Binding-site contacts:
Ligand atom N contacts residue LEU27 of chain 1.A at 4.2 Å.
Ligand atom CB contacts residue LEU38 of chain 1.A at 4.1 Å (hydrophobic).
Ligand atom CH contacts residue VAL33 of chain 1.A at 4.0 Å (hydrophobic).
Ligand atom N contacts residue VAL92 of chain 1.A at 3.8 Å.
Ligand atom CG contacts residue ASN86 of chain 1.A at 3.2 Å.
Ligand atom CA contacts residue VAL92 of chain 1.A at 3.5 Å (hydrophobic).
Ligand atom OH contacts residue ALA82 of chain 1.A at 3.9 Å.
Ligand atom NZ contacts residue VAL33 of chain 1.A at 3.5 Å.
Ligand atom CB contacts residue ARG91 of chain 1.A at 3.4 Å.
Ligand atom OH contacts residue VAL92 of chain 1.A at 3.8 Å.
Ligand atom CG contacts residue VAL92 of chain 1.A at 4.0 Å (hydrophobic).
Ligand atom O contacts residue LEU38 of chain 1.A at 3.7 Å.
Ligand atom CD contacts residue ASN86 of chain 1.A at 3.1 Å.
Ligand atom CH3 contacts residue PHE29 of chain 1.A at 4.0 Å (hydrophobic).
Ligand atom CD2 contacts residue LEU38 of chain 1.A at 4.1 Å (hydrophobic).
Ligand atom CH3 contacts residue VAL33 of chain 1.A at 4.2 Å (hydrophobic).
Ligand atom O contacts residue LEU38 of chain 1.A at 2.7 Å (h-bond).
Ligand atom N contacts residue LEU27 of chain 1.A at 3.3 Å.
Ligand atom OH contacts residue ASN86 of chain 1.A at 2.7 Å (h-bond).
Ligand atom O contacts residue VAL92 of chain 1.A at 3.3 Å.
Ligand atom N contacts residue PRO28 of chain 1.A at 3.7 Å.
Ligand atom CH3 contacts residue PRO28 of chain 1.A at 3.5 Å (hydrophobic).
Ligand atom N contacts residue PRO28 of chain 1.A at 3.9 Å.
Ligand atom CA contacts residue PRO28 of chain 1.A at 4.0 Å (hydrophobic).
Ligand atom CE contacts residue LEU38 of chain 1.A at 4.1 Å (hydrophobic).
Ligand atom CB contacts residue LEU38 of chain 1.A at 4.1 Å (hydrophobic).
Ligand atom N contacts residue LEU38 of chain 1.A at 3.9 Å.
Ligand atom C contacts residue VAL92 of chain 1.A at 3.4 Å (hydrophobic).
Ligand atom CH3 contacts residue VAL92 of chain 1.A at 4.2 Å (hydrophobic).
Ligand atom CA contacts residue LEU38 of chain 1.A at 3.4 Å (hydrophobic).
Ligand atom CH contacts residue ASN86 of chain 1.A at 3.8 Å.
Ligand atom CE contacts residue VAL33 of chain 1.A at 4.0 Å (hydrophobic).
Ligand atom CA contacts residue LEU27 of chain 1.A at 3.5 Å (hydrophobic).
Ligand atom C contacts residue LEU38 of chain 1.A at 3.7 Å (hydrophobic).
Ligand atom CH contacts residue VAL92 of chain 1.A at 4.0 Å (hydrophobic).
Ligand atom CA contacts residue ARG91 of chain 1.A at 4.0 Å.
Ligand atom O contacts residue ILE40 of chain 1.A at 4.0 Å.
Ligand atom CA contacts residue PRO28 of chain 1.A at 4.0 Å (hydrophobic).
Ligand atom O contacts residue TYR95 of chain 1.A at 3.3 Å (h-bond).
Ligand atom CD contacts residue TYR85 of chain 1.A at 3.8 Å (hydrophobic).

Sequence of chain 1.A:
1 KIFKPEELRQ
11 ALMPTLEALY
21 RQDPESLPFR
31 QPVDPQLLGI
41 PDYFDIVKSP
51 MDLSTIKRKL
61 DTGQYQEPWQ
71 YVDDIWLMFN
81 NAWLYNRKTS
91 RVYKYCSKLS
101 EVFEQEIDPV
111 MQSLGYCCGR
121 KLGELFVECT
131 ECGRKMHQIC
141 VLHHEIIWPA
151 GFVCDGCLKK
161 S

A small-molecule ligand and the protein it binds are described below.
Small molecule (SMILES): CC(=O)NCCCC[C@H](NC(=O)CNC(=O)[C@H](CC(C)C)NC(=O)CN)C(=O)NCC(=O)NCC(=O)N[C@@H](C)C(=O)N[C@@H](CCCCNC(C)=O)C(=O)N[C@@H](C)C=O